Sequence of chain 23.C:
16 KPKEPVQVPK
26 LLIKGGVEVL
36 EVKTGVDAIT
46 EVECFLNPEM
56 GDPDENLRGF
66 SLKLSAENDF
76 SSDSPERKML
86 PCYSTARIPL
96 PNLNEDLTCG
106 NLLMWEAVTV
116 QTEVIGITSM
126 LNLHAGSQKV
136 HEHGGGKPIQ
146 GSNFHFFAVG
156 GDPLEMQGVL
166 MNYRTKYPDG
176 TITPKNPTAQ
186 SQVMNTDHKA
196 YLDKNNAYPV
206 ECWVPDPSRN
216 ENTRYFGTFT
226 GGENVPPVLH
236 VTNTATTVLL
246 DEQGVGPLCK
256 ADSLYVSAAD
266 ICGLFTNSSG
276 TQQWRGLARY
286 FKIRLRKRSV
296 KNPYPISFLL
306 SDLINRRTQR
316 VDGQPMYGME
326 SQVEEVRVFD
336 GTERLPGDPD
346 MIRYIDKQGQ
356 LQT

Sequence of chain 23.D:
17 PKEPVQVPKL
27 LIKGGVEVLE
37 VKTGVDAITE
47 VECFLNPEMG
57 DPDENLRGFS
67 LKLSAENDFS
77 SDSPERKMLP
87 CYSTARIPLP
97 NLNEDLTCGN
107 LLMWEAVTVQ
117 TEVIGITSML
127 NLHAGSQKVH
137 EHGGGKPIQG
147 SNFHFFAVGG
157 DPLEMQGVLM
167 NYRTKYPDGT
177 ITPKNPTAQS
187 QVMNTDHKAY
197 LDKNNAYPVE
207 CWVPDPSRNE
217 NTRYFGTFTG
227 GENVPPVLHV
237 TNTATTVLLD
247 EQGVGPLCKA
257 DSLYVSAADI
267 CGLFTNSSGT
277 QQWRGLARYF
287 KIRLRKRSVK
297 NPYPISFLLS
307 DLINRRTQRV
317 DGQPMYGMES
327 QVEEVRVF

Sequence of chain 23.E:
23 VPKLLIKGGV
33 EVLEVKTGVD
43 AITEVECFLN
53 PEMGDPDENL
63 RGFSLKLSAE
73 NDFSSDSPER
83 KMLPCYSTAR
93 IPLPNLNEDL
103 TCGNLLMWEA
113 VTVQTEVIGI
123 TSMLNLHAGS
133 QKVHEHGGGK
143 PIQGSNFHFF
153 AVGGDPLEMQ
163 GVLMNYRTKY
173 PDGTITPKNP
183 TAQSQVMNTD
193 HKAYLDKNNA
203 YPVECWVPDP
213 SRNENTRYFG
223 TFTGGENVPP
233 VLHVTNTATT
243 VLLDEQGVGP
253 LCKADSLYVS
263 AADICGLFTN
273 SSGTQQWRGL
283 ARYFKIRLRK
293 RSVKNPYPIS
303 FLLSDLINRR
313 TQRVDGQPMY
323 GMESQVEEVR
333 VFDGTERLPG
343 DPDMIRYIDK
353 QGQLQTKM

Binding-site contacts:
Ligand atom O1B contacts residue LYS68 of chain 23.D at 3.6 Å.
Ligand atom O8 contacts residue THR276 of chain 23.D at 3.8 Å.
Ligand atom C10 contacts residue PHE75 of chain 23.E at 2.7 Å (hydrophobic).
Ligand atom C11 contacts residue HIS138 of chain 23.C at 3.3 Å.
Ligand atom O8 contacts residue ASN272 of chain 23.D at 3.4 Å (h-bond).
Ligand atom O10 contacts residue PHE75 of chain 23.E at 2.6 Å.
Ligand atom N5 contacts residue LYS68 of chain 23.D at 2.9 Å (salt-bridge).
Ligand atom C11 contacts residue LYS68 of chain 23.D at 3.7 Å.
Ligand atom O8 contacts residue GLN278 of chain 23.D at 3.5 Å (h-bond).
Ligand atom C9 contacts residue LYS68 of chain 23.D at 3.8 Å.
Ligand atom C5 contacts residue LYS68 of chain 23.D at 3.7 Å.
Ligand atom C11 contacts residue GLN278 of chain 23.D at 3.5 Å.
Ligand atom N5 contacts residue PHE75 of chain 23.E at 3.8 Å.
Ligand atom O1A contacts residue SER274 of chain 23.D at 3.8 Å.
Ligand atom O8 contacts residue LYS68 of chain 23.D at 3.5 Å.
Ligand atom C6 contacts residue ASN272 of chain 23.D at 3.7 Å.
Ligand atom C1 contacts residue THR276 of chain 23.D at 3.4 Å.
Ligand atom C11 contacts residue PHE65 of chain 23.D at 3.8 Å (hydrophobic).
Ligand atom O10 contacts residue LEU62 of chain 23.D at 3.1 Å.
Ligand atom N5 contacts residue ASN272 of chain 23.D at 3.3 Å (h-bond).
Ligand atom C6 contacts residue LYS68 of chain 23.D at 3.8 Å.
Ligand atom C11 contacts residue ASN272 of chain 23.D at 3.6 Å.
Ligand atom C1 contacts residue SER274 of chain 23.D at 3.4 Å.
Ligand atom C8 contacts residue GLN278 of chain 23.D at 3.7 Å.
Ligand atom C7 contacts residue GLN278 of chain 23.D at 3.8 Å.
Ligand atom O7 contacts residue LEU62 of chain 23.D at 3.5 Å.
Ligand atom N5 contacts residue GLN278 of chain 23.D at 3.9 Å.
Ligand atom C10 contacts residue LYS68 of chain 23.D at 3.8 Å.
Ligand atom C11 contacts residue THR276 of chain 23.D at 3.4 Å.
Ligand atom O1B contacts residue THR276 of chain 23.D at 3.5 Å (h-bond).
Ligand atom O9 contacts residue LYS68 of chain 23.D at 2.8 Å (salt-bridge).
Ligand atom C10 contacts residue LEU62 of chain 23.D at 3.5 Å (hydrophobic).
Ligand atom O1B contacts residue SER274 of chain 23.D at 2.4 Å (h-bond).
Ligand atom O9 contacts residue LEU67 of chain 23.D at 3.2 Å.
Ligand atom C11 contacts residue PHE75 of chain 23.E at 1.8 Å (hydrophobic).
Ligand atom C11 contacts residue PHE270 of chain 23.D at 3.9 Å (hydrophobic).
Ligand atom C11 contacts residue LEU62 of chain 23.D at 3.9 Å (hydrophobic).
Ligand atom O1A contacts residue ASN272 of chain 23.D at 3.6 Å (h-bond).
Ligand atom C9 contacts residue GLN278 of chain 23.D at 3.2 Å.
Ligand atom O1A contacts residue THR276 of chain 23.D at 2.6 Å (h-bond).

This small molecule binds to this protein.
Small molecule (SMILES): CC(=O)N[C@H]1[C@H]([C@H](O)[C@H](O)CO)O[C@@](O[C@H](CO)[C@@H](O)[C@@H]2O[C@@H](C(=O)O)C[C@H](O)[C@H]2NC(C)=O)(C(=O)O)C[C@@H]1O